Sequence of chain 1.A:
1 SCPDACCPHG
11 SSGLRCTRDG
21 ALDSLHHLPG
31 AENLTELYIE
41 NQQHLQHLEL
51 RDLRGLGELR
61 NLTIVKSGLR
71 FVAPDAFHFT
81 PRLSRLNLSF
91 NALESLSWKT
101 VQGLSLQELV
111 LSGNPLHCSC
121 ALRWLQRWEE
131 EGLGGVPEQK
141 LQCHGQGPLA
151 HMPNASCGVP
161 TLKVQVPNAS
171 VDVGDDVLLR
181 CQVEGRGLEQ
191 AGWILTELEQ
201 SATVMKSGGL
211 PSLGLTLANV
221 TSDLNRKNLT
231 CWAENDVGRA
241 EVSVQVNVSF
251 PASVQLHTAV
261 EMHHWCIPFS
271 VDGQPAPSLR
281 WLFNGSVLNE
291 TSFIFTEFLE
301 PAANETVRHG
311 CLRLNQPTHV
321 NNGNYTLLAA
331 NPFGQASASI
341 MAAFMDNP

This small molecule binds to this protein.
Small molecule (SMILES): CC(=O)N[C@@H]1[C@@H](O)[C@H](O)[C@@H](CO)O[C@H]1O

Binding-site contacts:
Ligand atom C2 contacts residue GLU36 of chain 1.A at 3.9 Å.
Ligand atom C6 contacts residue ARG85 of chain 1.A at 4.0 Å.
Ligand atom C2 contacts residue ASN61 of chain 1.A at 2.5 Å.
Ligand atom C8 contacts residue GLU36 of chain 1.A at 4.4 Å.
Ligand atom O5 contacts residue ASN61 of chain 1.A at 2.3 Å (h-bond).
Ligand atom O7 contacts residue THR35 of chain 1.A at 4.2 Å.
Ligand atom N2 contacts residue GLU36 of chain 1.A at 4.3 Å.
Ligand atom C8 contacts residue ARG60 of chain 1.A at 3.9 Å.
Ligand atom C3 contacts residue ASN61 of chain 1.A at 3.8 Å.
Ligand atom C7 contacts residue GLU36 of chain 1.A at 3.7 Å.
Ligand atom N2 contacts residue ASN61 of chain 1.A at 3.0 Å (h-bond).
Ligand atom C5 contacts residue ARG85 of chain 1.A at 4.0 Å.
Ligand atom C4 contacts residue ASN61 of chain 1.A at 4.2 Å.
Ligand atom C7 contacts residue THR35 of chain 1.A at 4.5 Å.
Ligand atom C5 contacts residue ASN61 of chain 1.A at 3.6 Å.
Ligand atom C1 contacts residue ARG85 of chain 1.A at 4.1 Å.
Ligand atom C1 contacts residue ASN61 of chain 1.A at 1.4 Å.
Ligand atom O5 contacts residue GLU36 of chain 1.A at 4.1 Å.
Ligand atom O5 contacts residue ARG85 of chain 1.A at 3.8 Å.
Ligand atom O7 contacts residue GLU36 of chain 1.A at 2.8 Å (salt-bridge).
Ligand atom C7 contacts residue ASN61 of chain 1.A at 3.7 Å.
Ligand atom O7 contacts residue ASN61 of chain 1.A at 3.9 Å.
Ligand atom C1 contacts residue GLU36 of chain 1.A at 3.9 Å.
Ligand atom C8 contacts residue THR35 of chain 1.A at 3.8 Å.